Sequence of chain 1.A:
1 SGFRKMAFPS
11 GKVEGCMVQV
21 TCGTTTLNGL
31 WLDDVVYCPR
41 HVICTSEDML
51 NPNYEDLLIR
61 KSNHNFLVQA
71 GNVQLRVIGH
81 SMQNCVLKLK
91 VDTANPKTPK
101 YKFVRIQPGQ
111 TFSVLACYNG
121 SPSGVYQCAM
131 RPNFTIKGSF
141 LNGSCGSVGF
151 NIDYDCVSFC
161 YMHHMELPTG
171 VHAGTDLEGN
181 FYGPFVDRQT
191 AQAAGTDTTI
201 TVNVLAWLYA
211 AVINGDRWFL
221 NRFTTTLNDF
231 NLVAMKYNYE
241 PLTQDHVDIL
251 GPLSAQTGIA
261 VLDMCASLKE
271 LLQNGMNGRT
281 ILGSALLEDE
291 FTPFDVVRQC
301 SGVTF

Sequence of chain 2.A:
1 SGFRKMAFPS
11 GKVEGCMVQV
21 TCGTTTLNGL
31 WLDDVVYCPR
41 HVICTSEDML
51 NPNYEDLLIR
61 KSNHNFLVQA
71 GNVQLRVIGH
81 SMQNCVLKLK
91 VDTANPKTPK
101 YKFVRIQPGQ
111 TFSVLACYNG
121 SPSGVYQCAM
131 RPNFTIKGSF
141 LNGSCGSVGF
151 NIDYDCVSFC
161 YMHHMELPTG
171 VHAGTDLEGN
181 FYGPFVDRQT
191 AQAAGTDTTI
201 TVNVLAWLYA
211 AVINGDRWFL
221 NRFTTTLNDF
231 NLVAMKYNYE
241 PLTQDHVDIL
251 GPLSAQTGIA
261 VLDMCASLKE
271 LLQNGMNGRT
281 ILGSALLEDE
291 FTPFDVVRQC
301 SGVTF

Binding-site contacts:
Ligand atom CL1 contacts residue MET49 of chain 2.A at 3.0 Å.
Ligand atom C13 contacts residue PHE140 of chain 2.A at 3.1 Å (hydrophobic).
Ligand atom C12 contacts residue LEU141 of chain 2.A at 3.4 Å (hydrophobic).
Ligand atom N3 contacts residue HIS163 of chain 2.A at 3.0 Å (h-bond).
Ligand atom C3 contacts residue HIS164 of chain 2.A at 3.5 Å.
Ligand atom CL1 contacts residue ASP187 of chain 2.A at 3.6 Å.
Ligand atom C10 contacts residue SER144 of chain 2.A at 3.7 Å.
Ligand atom N2 contacts residue ASN142 of chain 2.A at 3.9 Å.
Ligand atom C2 contacts residue HIS164 of chain 2.A at 3.6 Å.
Ligand atom C10 contacts residue CYS145 of chain 2.A at 3.4 Å (hydrophobic).
Ligand atom C10 contacts residue LEU141 of chain 2.A at 3.9 Å (hydrophobic).
Ligand atom O2 contacts residue HIS172 of chain 2.A at 3.7 Å.
Ligand atom N3 contacts residue PHE140 of chain 2.A at 3.5 Å.
Ligand atom O2 contacts residue PHE140 of chain 2.A at 3.1 Å (h-bond).
Ligand atom C2 contacts residue MET165 of chain 2.A at 3.8 Å (hydrophobic).
Ligand atom C13 contacts residue GLU166 of chain 2.A at 3.2 Å.
Ligand atom O1 contacts residue ASN142 of chain 2.A at 3.3 Å.
Ligand atom C11 contacts residue SER144 of chain 2.A at 3.7 Å.
Ligand atom N2 contacts residue CYS145 of chain 2.A at 3.6 Å.
Ligand atom O1 contacts residue GLY143 of chain 2.A at 3.0 Å (h-bond).
Ligand atom O3 contacts residue GLU166 of chain 2.A at 2.9 Å (salt-bridge).
Ligand atom N3 contacts residue SER144 of chain 2.A at 3.6 Å (h-bond).
Ligand atom N3 contacts residue GLU166 of chain 2.A at 3.8 Å.
Ligand atom C13 contacts residue LEU141 of chain 2.A at 3.8 Å (hydrophobic).
Ligand atom C12 contacts residue ASN142 of chain 2.A at 3.4 Å.
Ligand atom C9 contacts residue ASN142 of chain 2.A at 3.5 Å.
Ligand atom CL1 contacts residue ARG188 of chain 2.A at 3.4 Å.
Ligand atom C1 contacts residue MET165 of chain 2.A at 3.9 Å (hydrophobic).
Ligand atom C2 contacts residue HIS41 of chain 2.A at 3.8 Å.
Ligand atom C9 contacts residue CYS145 of chain 2.A at 3.6 Å (hydrophobic).
Ligand atom O1 contacts residue CYS145 of chain 2.A at 3.6 Å.
Ligand atom C2 contacts residue MET49 of chain 2.A at 3.6 Å (hydrophobic).
Ligand atom C11 contacts residue LEU141 of chain 2.A at 3.6 Å (hydrophobic).
Ligand atom O3 contacts residue MET165 of chain 2.A at 3.5 Å.
Ligand atom C10 contacts residue HIS163 of chain 2.A at 3.9 Å.
Ligand atom O2 contacts residue GLU166 of chain 2.A at 3.0 Å (salt-bridge).
Ligand atom C13 contacts residue SER1 of chain 1.A at 3.7 Å.
Ligand atom C11 contacts residue HIS163 of chain 2.A at 3.9 Å.
Ligand atom C1 contacts residue MET49 of chain 2.A at 3.5 Å (hydrophobic).
Ligand atom CL1 contacts residue GLN189 of chain 2.A at 3.7 Å.

The small molecule below binds the protein below.
Small molecule (SMILES): O=C1N[C@]2(CCc3cc(Cl)ccc32)C(=O)N1Cc1ccon1